Binding-site contacts:
Ligand atom O contacts residue THR177 of chain 1.A at 3.3 Å.
Ligand atom N contacts residue CYS176 of chain 1.A at 3.9 Å.
Ligand atom CB contacts residue ARG164 of chain 1.A at 4.4 Å.
Ligand atom N contacts residue TRP286 of chain 1.A at 4.3 Å.
Ligand atom CB contacts residue VAL175 of chain 1.A at 3.9 Å (hydrophobic).
Ligand atom CB contacts residue TRP286 of chain 1.A at 3.9 Å (hydrophobic).
Ligand atom O contacts residue VAL175 of chain 1.A at 4.5 Å.
Ligand atom C contacts residue VAL175 of chain 1.A at 4.5 Å (hydrophobic).
Ligand atom CA contacts residue CYS176 of chain 1.A at 4.0 Å (hydrophobic).
Ligand atom N contacts residue VAL175 of chain 1.A at 4.3 Å.
Ligand atom CA contacts residue TRP286 of chain 1.A at 4.0 Å (hydrophobic).
Ligand atom CB contacts residue PRO178 of chain 1.A at 4.4 Å (hydrophobic).
Ligand atom CA contacts residue VAL175 of chain 1.A at 4.2 Å (hydrophobic).
Ligand atom C contacts residue THR177 of chain 1.A at 4.5 Å.
Ligand atom O contacts residue CYS176 of chain 1.A at 4.5 Å.
Ligand atom O contacts residue PHE278 of chain 1.A at 4.3 Å.

Sequence of chain 1.A:
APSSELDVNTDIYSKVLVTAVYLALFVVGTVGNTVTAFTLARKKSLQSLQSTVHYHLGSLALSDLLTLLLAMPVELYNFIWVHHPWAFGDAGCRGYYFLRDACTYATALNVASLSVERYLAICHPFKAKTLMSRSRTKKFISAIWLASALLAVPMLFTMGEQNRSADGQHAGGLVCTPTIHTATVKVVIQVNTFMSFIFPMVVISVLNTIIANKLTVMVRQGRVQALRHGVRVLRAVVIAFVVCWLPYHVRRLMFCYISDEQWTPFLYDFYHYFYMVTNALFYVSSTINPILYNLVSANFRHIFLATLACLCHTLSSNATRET

The small molecule below binds the protein below.
Small molecule (SMILES): C[C@H](N)C(=O)N1CCC[C@H]1C(=O)N[C@@H](C)C(=O)N[C@@H](C)C(=O)N[C@@H](C)C=O